Binding-site contacts:
Ligand atom C2' contacts residue SER211 of chain 1.A at 3.7 Å.
Ligand atom N contacts residue TRP212 of chain 1.A at 4.0 Å.
Ligand atom C2 contacts residue VAL210 of chain 1.A at 4.3 Å (hydrophobic).
Ligand atom C3' contacts residue GLN193 of chain 1.A at 4.1 Å.
Ligand atom C3' contacts residue SER211 of chain 1.A at 3.9 Å.
Ligand atom C4' contacts residue SER196 of chain 1.A at 4.5 Å.
Ligand atom N contacts residue GLY223 of chain 1.A at 3.7 Å.
Ligand atom C2' contacts residue SER196 of chain 1.A at 3.6 Å.
Ligand atom C2 contacts residue SER191 of chain 1.A at 3.9 Å.
Ligand atom C1 contacts residue TRP212 of chain 1.A at 3.7 Å (hydrophobic).
Ligand atom C1 contacts residue GLY215 of chain 1.A at 4.0 Å.
Ligand atom C2' contacts residue CYS192 of chain 1.A at 4.4 Å (hydrophobic).
Ligand atom N contacts residue ASP190 of chain 1.A at 3.1 Å (salt-bridge).
Ligand atom C6' contacts residue CYS216 of chain 1.A at 4.3 Å (hydrophobic).
Ligand atom C1' contacts residue CYS192 of chain 1.A at 4.1 Å (hydrophobic).
Ligand atom C1 contacts residue SER191 of chain 1.A at 3.6 Å.
Ligand atom C2 contacts residue CYS192 of chain 1.A at 4.1 Å (hydrophobic).
Ligand atom C6' contacts residue GLN193 of chain 1.A at 4.2 Å.
Ligand atom C1' contacts residue TRP212 of chain 1.A at 4.4 Å (hydrophobic).
Ligand atom C2 contacts residue TRP212 of chain 1.A at 4.3 Å (hydrophobic).
Ligand atom C1' contacts residue GLN193 of chain 1.A at 4.4 Å.
Ligand atom C1 contacts residue GLY213 of chain 1.A at 4.1 Å.
Ligand atom C3' contacts residue SER196 of chain 1.A at 3.3 Å.
Ligand atom C4' contacts residue GLN193 of chain 1.A at 4.0 Å.
Ligand atom N contacts residue SER191 of chain 1.A at 3.1 Å (h-bond).
Ligand atom C5' contacts residue GLN193 of chain 1.A at 4.3 Å.
Ligand atom C6' contacts residue GLY215 of chain 1.A at 4.3 Å.
Ligand atom C6' contacts residue CYS192 of chain 1.A at 4.2 Å (hydrophobic).
Ligand atom C1 contacts residue ASP190 of chain 1.A at 4.4 Å.
Ligand atom C2' contacts residue TRP212 of chain 1.A at 4.2 Å (hydrophobic).

Sequence of chain 1.A:
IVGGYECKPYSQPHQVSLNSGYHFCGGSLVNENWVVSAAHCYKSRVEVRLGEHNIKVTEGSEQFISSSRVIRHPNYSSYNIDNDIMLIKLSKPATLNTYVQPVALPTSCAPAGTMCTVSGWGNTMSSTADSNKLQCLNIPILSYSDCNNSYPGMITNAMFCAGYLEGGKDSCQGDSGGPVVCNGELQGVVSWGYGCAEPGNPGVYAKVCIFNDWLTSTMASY

This protein binds this small molecule.
Small molecule (SMILES): [NH3+]CCc1ccccc1